The protein below binds the small molecule below.
Small molecule (SMILES): CC(C)(Cc1nc(-c2ccc(O)cn2)no1)C(=O)NC1=C(C(=O)O)CCCC1

Binding-site contacts:
Ligand atom O23 contacts residue ARG167 of chain 1.C at 3.7 Å.
Ligand atom O24 contacts residue PHE236 of chain 1.C at 4.0 Å.
Ligand atom O23 contacts residue LEU163 of chain 1.C at 3.0 Å.
Ligand atom C10 contacts residue MET248 of chain 1.C at 3.7 Å (hydrophobic).
Ligand atom N06 contacts residue ALA164 of chain 1.C at 3.7 Å.
Ligand atom C05 contacts residue PHE236 of chain 1.C at 4.0 Å (hydrophobic).
Ligand atom C04 contacts residue SER235 of chain 1.C at 4.1 Å.
Ligand atom C22 contacts residue TYR340 of chain 1.C at 3.7 Å (hydrophobic).
Ligand atom C01 contacts residue ALA164 of chain 1.C at 3.7 Å (hydrophobic).
Ligand atom C21 contacts residue LEU163 of chain 1.C at 4.1 Å (hydrophobic).
Ligand atom C26 contacts residue LEU139 of chain 1.C at 3.6 Å (hydrophobic).
Ligand atom C25 contacts residue LEU163 of chain 1.C at 4.0 Å (hydrophobic).
Ligand atom C25 contacts residue LEU139 of chain 1.C at 3.5 Å (hydrophobic).
Ligand atom C11 contacts residue THR215 of chain 1.C at 3.5 Å.
Ligand atom C09 contacts residue HIS245 of chain 1.C at 4.0 Å.
Ligand atom N15 contacts residue HIS245 of chain 1.C at 3.0 Å.
Ligand atom C13 contacts residue THR215 of chain 1.C at 3.3 Å.
Ligand atom C10 contacts residue LEU214 of chain 1.C at 4.0 Å (hydrophobic).
Ligand atom O24 contacts residue ARG167 of chain 1.C at 2.8 Å (salt-bridge).
Ligand atom C22 contacts residue LEU163 of chain 1.C at 3.8 Å (hydrophobic).
Ligand atom C21 contacts residue TYR340 of chain 1.C at 4.0 Å (hydrophobic).
Ligand atom O16 contacts residue HIS245 of chain 1.C at 3.2 Å.
Ligand atom C11 contacts residue GLN168 of chain 1.C at 4.0 Å.
Ligand atom C25 contacts residue TYR340 of chain 1.C at 3.4 Å (hydrophobic).
Ligand atom O12 contacts residue THR215 of chain 1.C at 3.9 Å.
Ligand atom O23 contacts residue TYR340 of chain 1.C at 3.1 Å (h-bond).
Ligand atom N14 contacts residue ALA164 of chain 1.C at 3.5 Å.
Ligand atom O16 contacts residue SER235 of chain 1.C at 3.9 Å.
Ligand atom C17 contacts residue PHE236 of chain 1.C at 4.0 Å (hydrophobic).
Ligand atom N14 contacts residue THR215 of chain 1.C at 3.7 Å.
Ligand atom C26 contacts residue TYR143 of chain 1.C at 3.4 Å (hydrophobic).
Ligand atom C03 contacts residue SER235 of chain 1.C at 3.9 Å.
Ligand atom C13 contacts residue ALA164 of chain 1.C at 3.5 Å (hydrophobic).
Ligand atom O18 contacts residue PHE236 of chain 1.C at 3.4 Å (h-bond).
Ligand atom C01 contacts residue ARG167 of chain 1.C at 3.7 Å.
Ligand atom C22 contacts residue ARG167 of chain 1.C at 3.8 Å.
Ligand atom C03 contacts residue LEU160 of chain 1.C at 4.0 Å (hydrophobic).
Ligand atom O18 contacts residue SER235 of chain 1.C at 3.2 Å (h-bond).
Ligand atom C04 contacts residue PHE236 of chain 1.C at 3.4 Å (hydrophobic).
Ligand atom O12 contacts residue GLN168 of chain 1.C at 3.0 Å (h-bond).

Sequence of chain 1.C:
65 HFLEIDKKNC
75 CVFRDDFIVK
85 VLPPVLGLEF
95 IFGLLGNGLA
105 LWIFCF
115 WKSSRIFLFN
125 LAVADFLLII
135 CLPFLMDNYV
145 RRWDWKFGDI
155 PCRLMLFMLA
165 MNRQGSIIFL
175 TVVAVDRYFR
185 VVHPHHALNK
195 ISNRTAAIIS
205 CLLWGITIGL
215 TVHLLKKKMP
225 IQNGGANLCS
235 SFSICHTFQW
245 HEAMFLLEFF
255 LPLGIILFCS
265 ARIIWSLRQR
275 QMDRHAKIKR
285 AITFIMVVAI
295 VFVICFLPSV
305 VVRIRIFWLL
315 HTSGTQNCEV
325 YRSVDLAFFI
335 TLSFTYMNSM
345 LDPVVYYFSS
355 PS